Binding-site contacts:
Ligand atom C1B contacts residue VAL455 of chain 1.G at 4.2 Å (hydrophobic).
Ligand atom C6A contacts residue ILE458 of chain 1.G at 3.8 Å (hydrophobic).
Ligand atom P1 contacts residue SER453 of chain 1.G at 3.4 Å.
Ligand atom O11 contacts residue PHE362 of chain 1.G at 3.0 Å.
Ligand atom O41 contacts residue LYS364 of chain 1.G at 3.7 Å.
Ligand atom O43 contacts residue LYS364 of chain 1.G at 3.6 Å.
Ligand atom C3A contacts residue VAL455 of chain 1.G at 3.9 Å (hydrophobic).
Ligand atom O1 contacts residue LYS454 of chain 1.G at 3.6 Å.
Ligand atom O2C contacts residue VAL455 of chain 1.G at 3.4 Å.
Ligand atom C6 contacts residue ARG301 of chain 1.G at 3.9 Å.
Ligand atom O2 contacts residue PHE362 of chain 1.G at 4.0 Å.
Ligand atom C4A contacts residue VAL455 of chain 1.G at 4.1 Å (hydrophobic).
Ligand atom P1 contacts residue LYS454 of chain 1.G at 4.1 Å.
Ligand atom O51 contacts residue SER451 of chain 1.G at 3.0 Å (h-bond).
Ligand atom O3C contacts residue VAL455 of chain 1.G at 3.4 Å.
Ligand atom C5A contacts residue VAL455 of chain 1.G at 4.2 Å (hydrophobic).
Ligand atom O11 contacts residue ARG301 of chain 1.G at 4.0 Å.
Ligand atom C7B contacts residue GLU355 of chain 1.G at 3.1 Å.
Ligand atom P5 contacts residue ARG365 of chain 1.G at 3.6 Å.
Ligand atom O52 contacts residue ARG365 of chain 1.G at 2.6 Å (salt-bridge).
Ligand atom O12 contacts residue SER453 of chain 1.G at 2.1 Å (h-bond).
Ligand atom O1 contacts residue SER453 of chain 1.G at 3.9 Å.
Ligand atom O11 contacts residue SER453 of chain 1.G at 4.0 Å.
Ligand atom C2C contacts residue VAL455 of chain 1.G at 4.1 Å (hydrophobic).
Ligand atom P4 contacts residue LYS364 of chain 1.G at 4.2 Å.
Ligand atom O51 contacts residue ASN450 of chain 1.G at 4.0 Å.
Ligand atom O12 contacts residue LYS454 of chain 1.G at 3.6 Å (salt-bridge).
Ligand atom O52 contacts residue ASN450 of chain 1.G at 4.1 Å.
Ligand atom O53 contacts residue ARG365 of chain 1.G at 3.6 Å.
Ligand atom C1C contacts residue VAL455 of chain 1.G at 4.1 Å (hydrophobic).
Ligand atom O12 contacts residue VAL455 of chain 1.G at 3.5 Å.
Ligand atom O5 contacts residue PHE362 of chain 1.G at 4.0 Å.
Ligand atom O52 contacts residue LYS364 of chain 1.G at 3.8 Å.
Ligand atom O6 contacts residue SER451 of chain 1.G at 3.8 Å.
Ligand atom C1C contacts residue PHE362 of chain 1.G at 4.0 Å (hydrophobic).
Ligand atom O6 contacts residue ARG301 of chain 1.G at 2.6 Å (salt-bridge).
Ligand atom C8B contacts residue GLU355 of chain 1.G at 3.7 Å.
Ligand atom C6B contacts residue GLU355 of chain 1.G at 2.9 Å.
Ligand atom O51 contacts residue ARG365 of chain 1.G at 3.7 Å.
Ligand atom O52 contacts residue TYR449 of chain 1.G at 4.1 Å.

Sequence of chain 1.G:
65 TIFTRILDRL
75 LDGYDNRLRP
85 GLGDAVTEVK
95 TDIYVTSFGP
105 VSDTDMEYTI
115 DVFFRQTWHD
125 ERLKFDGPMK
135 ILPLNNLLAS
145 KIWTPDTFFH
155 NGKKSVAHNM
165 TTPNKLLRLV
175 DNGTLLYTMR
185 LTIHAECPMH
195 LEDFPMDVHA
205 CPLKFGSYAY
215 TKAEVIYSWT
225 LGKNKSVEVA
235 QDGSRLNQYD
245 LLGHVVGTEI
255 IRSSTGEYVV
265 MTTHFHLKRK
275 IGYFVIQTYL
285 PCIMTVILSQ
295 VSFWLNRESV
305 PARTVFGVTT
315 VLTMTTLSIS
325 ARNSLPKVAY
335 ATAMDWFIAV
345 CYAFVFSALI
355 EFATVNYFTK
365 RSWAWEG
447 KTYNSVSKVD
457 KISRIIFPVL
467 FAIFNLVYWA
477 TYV

A protein and the small-molecule ligand that binds it are described below.
Small molecule (SMILES): CCCCCCCC(=O)OC[C@H](COP(=O)(O)O[C@@H]1[C@H](O)[C@H](O)[C@@H](OP(=O)(O)O)[C@H](OP(=O)(O)O)[C@H]1O)OC(=O)CCCCCCC